The protein below binds the small molecule below.
Small molecule (SMILES): O=C(O)COP(=O)(O)O

Binding-site contacts:
Ligand atom O3P contacts residue GLY210 of chain 1.B at 3.7 Å.
Ligand atom O1 contacts residue HIS95 of chain 1.B at 2.9 Å (h-bond).
Ligand atom O3P contacts residue ALA169 of chain 1.B at 3.6 Å.
Ligand atom O1P contacts residue GLY232 of chain 1.B at 3.5 Å.
Ligand atom O2P contacts residue SER211 of chain 1.B at 3.5 Å (h-bond).
Ligand atom C2 contacts residue LYS13 of chain 1.B at 4.2 Å.
Ligand atom O4P contacts residue LYS13 of chain 1.B at 4.3 Å.
Ligand atom C2 contacts residue GLU165 of chain 1.B at 3.6 Å.
Ligand atom O1P contacts residue LYS13 of chain 1.B at 3.4 Å (salt-bridge).
Ligand atom P contacts residue GLY171 of chain 1.B at 3.7 Å.
Ligand atom O1 contacts residue ILE170 of chain 1.B at 3.7 Å.
Ligand atom O4P contacts residue GLY171 of chain 1.B at 3.6 Å.
Ligand atom O2P contacts residue GLY233 of chain 1.B at 3.8 Å.
Ligand atom O3P contacts residue ILE170 of chain 1.B at 3.5 Å.
Ligand atom O2 contacts residue LEU230 of chain 1.B at 3.5 Å.
Ligand atom C1 contacts residue HIS95 of chain 1.B at 3.4 Å.
Ligand atom O1 contacts residue ASN11 of chain 1.B at 3.9 Å.
Ligand atom P contacts residue GLY232 of chain 1.B at 3.6 Å.
Ligand atom P contacts residue GLY233 of chain 1.B at 3.8 Å.
Ligand atom O4P contacts residue GLY232 of chain 1.B at 3.8 Å.
Ligand atom O2P contacts residue VAL212 of chain 1.B at 4.2 Å.
Ligand atom O3P contacts residue SER211 of chain 1.B at 2.7 Å (h-bond).
Ligand atom O2 contacts residue HIS95 of chain 1.B at 3.2 Å (h-bond).
Ligand atom O2P contacts residue GLY232 of chain 1.B at 2.9 Å (h-bond).
Ligand atom C2 contacts residue LEU230 of chain 1.B at 4.1 Å (hydrophobic).
Ligand atom C2 contacts residue GLY232 of chain 1.B at 3.7 Å.
Ligand atom O2P contacts residue VAL231 of chain 1.B at 3.9 Å.
Ligand atom C1 contacts residue ILE170 of chain 1.B at 4.1 Å (hydrophobic).
Ligand atom C2 contacts residue GLY210 of chain 1.B at 4.2 Å.
Ligand atom O1P contacts residue ILE170 of chain 1.B at 3.8 Å.
Ligand atom O3P contacts residue GLY171 of chain 1.B at 2.8 Å (h-bond).
Ligand atom O1 contacts residue LYS13 of chain 1.B at 2.5 Å (salt-bridge).
Ligand atom O1P contacts residue GLY171 of chain 1.B at 4.2 Å.
Ligand atom C1 contacts residue LYS13 of chain 1.B at 3.8 Å.
Ligand atom C1 contacts residue GLY232 of chain 1.B at 4.3 Å.
Ligand atom O2 contacts residue GLU165 of chain 1.B at 2.4 Å (salt-bridge).
Ligand atom C1 contacts residue GLU165 of chain 1.B at 3.2 Å.
Ligand atom C2 contacts residue ILE170 of chain 1.B at 4.1 Å (hydrophobic).
Ligand atom O4P contacts residue GLY233 of chain 1.B at 3.0 Å (h-bond).
Ligand atom P contacts residue SER211 of chain 1.B at 3.8 Å.

Sequence of chain 1.B:
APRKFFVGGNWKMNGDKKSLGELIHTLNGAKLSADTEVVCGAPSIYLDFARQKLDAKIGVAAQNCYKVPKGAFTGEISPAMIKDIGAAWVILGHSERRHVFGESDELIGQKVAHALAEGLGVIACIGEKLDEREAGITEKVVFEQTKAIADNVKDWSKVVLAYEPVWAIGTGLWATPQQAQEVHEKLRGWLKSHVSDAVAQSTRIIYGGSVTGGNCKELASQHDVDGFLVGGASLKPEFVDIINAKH